Binding-site contacts:
Ligand atom C7 contacts residue SER226 of chain 1.B at 3.8 Å.
Ligand atom C18 contacts residue GLY228 of chain 1.B at 3.8 Å.
Ligand atom C1 contacts residue VAL225 of chain 1.B at 3.7 Å (hydrophobic).
Ligand atom C2 contacts residue SER226 of chain 1.B at 3.7 Å.
Ligand atom C29 contacts residue TRP227 of chain 1.B at 3.6 Å (hydrophobic).
Ligand atom C28 contacts residue LEU96 of chain 1.B at 3.9 Å (hydrophobic).
Ligand atom N4 contacts residue TRP227 of chain 1.B at 3.7 Å.
Ligand atom C3 contacts residue SER205 of chain 1.B at 2.9 Å.
Ligand atom C23 contacts residue GLY228 of chain 1.B at 3.7 Å.
Ligand atom C13 contacts residue GLY228 of chain 1.B at 3.6 Å.
Ligand atom C23 contacts residue ILE179 of chain 1.B at 3.6 Å (hydrophobic).
Ligand atom C28 contacts residue ASN95 of chain 1.B at 3.7 Å.
Ligand atom C11 contacts residue TYR47 of chain 1.B at 4.0 Å (hydrophobic).
Ligand atom C9 contacts residue HIS43 of chain 1.B at 3.6 Å.
Ligand atom C22 contacts residue GLU229 of chain 1.B at 3.6 Å.
Ligand atom C15 contacts residue GLY228 of chain 1.B at 3.4 Å.
Ligand atom C10 contacts residue TYR47 of chain 1.B at 3.4 Å (hydrophobic).
Ligand atom C7 contacts residue LEU96 of chain 1.B at 3.8 Å (hydrophobic).
Ligand atom O14 contacts residue TRP227 of chain 1.B at 3.2 Å.
Ligand atom C5 contacts residue SER226 of chain 1.B at 3.8 Å.
Ligand atom C17 contacts residue GLY228 of chain 1.B at 3.4 Å.
Ligand atom C27 contacts residue LEU96 of chain 1.B at 3.8 Å (hydrophobic).
Ligand atom C27 contacts residue ASN95 of chain 1.B at 3.7 Å.
Ligand atom C1 contacts residue SER205 of chain 1.B at 3.9 Å.
Ligand atom C3 contacts residue SER226 of chain 1.B at 3.8 Å.
Ligand atom C22 contacts residue ILE179 of chain 1.B at 3.7 Å (hydrophobic).
Ligand atom C11 contacts residue TRP50 of chain 1.B at 4.0 Å (hydrophobic).
Ligand atom C26 contacts residue TYR47 of chain 1.B at 3.7 Å (hydrophobic).
Ligand atom C1 contacts residue CYS201 of chain 1.B at 3.6 Å (hydrophobic).
Ligand atom C9 contacts residue LEU96 of chain 1.B at 4.0 Å (hydrophobic).
Ligand atom C13 contacts residue TRP227 of chain 1.B at 3.8 Å (hydrophobic).
Ligand atom C9 contacts residue TRP50 of chain 1.B at 3.8 Å (hydrophobic).
Ligand atom C2 contacts residue TRP227 of chain 1.B at 3.8 Å (hydrophobic).
Ligand atom C27 contacts residue GLU94 of chain 1.B at 3.5 Å.
Ligand atom N30 contacts residue GLY228 of chain 1.B at 2.9 Å (h-bond).
Ligand atom C2 contacts residue SER205 of chain 1.B at 3.5 Å.
Ligand atom N4 contacts residue HIS43 of chain 1.B at 3.7 Å.
Ligand atom N4 contacts residue SER226 of chain 1.B at 2.9 Å (h-bond).
Ligand atom O14 contacts residue GLY228 of chain 1.B at 2.9 Å (h-bond).
Ligand atom N4 contacts residue SER205 of chain 1.B at 3.3 Å (h-bond).

A small-molecule ligand and the protein it binds are described below.
Small molecule (SMILES): CCCNC(=O)[C@@H]1CCCN1C(=O)[C@H](N)C(c1ccccc1)c1ccccc1

Sequence of chain 1.B:
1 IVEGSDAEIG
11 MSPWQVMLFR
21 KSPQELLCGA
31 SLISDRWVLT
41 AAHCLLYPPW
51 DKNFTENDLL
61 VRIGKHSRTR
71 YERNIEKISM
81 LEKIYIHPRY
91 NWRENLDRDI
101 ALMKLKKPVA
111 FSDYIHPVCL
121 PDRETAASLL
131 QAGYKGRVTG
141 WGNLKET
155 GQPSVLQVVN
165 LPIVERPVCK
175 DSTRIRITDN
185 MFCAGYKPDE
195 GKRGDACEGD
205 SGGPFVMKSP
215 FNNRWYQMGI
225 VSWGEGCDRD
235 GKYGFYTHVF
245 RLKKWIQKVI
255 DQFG